Sequence of chain 1.B:
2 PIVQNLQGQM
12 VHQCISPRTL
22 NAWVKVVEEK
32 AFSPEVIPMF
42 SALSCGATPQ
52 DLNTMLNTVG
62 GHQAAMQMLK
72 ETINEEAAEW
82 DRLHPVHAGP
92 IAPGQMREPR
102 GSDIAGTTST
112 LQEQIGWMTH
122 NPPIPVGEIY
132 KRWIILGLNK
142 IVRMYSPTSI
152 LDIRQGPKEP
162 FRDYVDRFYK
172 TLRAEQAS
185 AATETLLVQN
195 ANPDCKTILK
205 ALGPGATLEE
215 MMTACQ

Binding-site contacts:
Ligand atom C23 contacts residue ASN58 of chain 2.A at 3.1 Å.
Ligand atom O32 contacts residue LYS71 of chain 2.A at 2.9 Å (salt-bridge).
Ligand atom N30 contacts residue ASN58 of chain 2.A at 2.8 Å (h-bond).
Ligand atom CL55 contacts residue ASN75 of chain 2.A at 3.3 Å.
Ligand atom O62 contacts residue LYS71 of chain 2.A at 2.9 Å (salt-bridge).
Ligand atom F25 contacts residue MET67 of chain 2.A at 3.2 Å.
Ligand atom C51 contacts residue THR108 of chain 2.A at 3.6 Å.
Ligand atom C57 contacts residue LYS71 of chain 2.A at 3.5 Å.
Ligand atom C52 contacts residue ASN54 of chain 2.A at 3.4 Å.
Ligand atom F39 contacts residue LEU173 of chain 1.B at 3.5 Å.
Ligand atom O68 contacts residue ASN54 of chain 2.A at 3.6 Å (h-bond).
Ligand atom F39 contacts residue ARG174 of chain 1.B at 3.4 Å.
Ligand atom F28 contacts residue ILE74 of chain 2.A at 3.2 Å.
Ligand atom C21 contacts residue ASN54 of chain 2.A at 3.5 Å.
Ligand atom F47 contacts residue LYS71 of chain 2.A at 2.8 Å.
Ligand atom O68 contacts residue THR108 of chain 2.A at 2.9 Å (h-bond).
Ligand atom C27 contacts residue LYS71 of chain 2.A at 3.5 Å.
Ligand atom N17 contacts residue ASN58 of chain 2.A at 3.1 Å (h-bond).
Ligand atom F38 contacts residue LEU173 of chain 1.B at 3.6 Å.
Ligand atom C23 contacts residue LEU57 of chain 2.A at 3.5 Å (hydrophobic).
Ligand atom N34 contacts residue ARG174 of chain 1.B at 3.3 Å.
Ligand atom F28 contacts residue LYS71 of chain 2.A at 3.2 Å.
Ligand atom C52 contacts residue TYR131 of chain 2.A at 3.4 Å (hydrophobic).
Ligand atom N35 contacts residue ARG174 of chain 1.B at 3.5 Å.
Ligand atom O61 contacts residue ASN75 of chain 2.A at 3.0 Å (h-bond).
Ligand atom F25 contacts residue LEU57 of chain 2.A at 3.2 Å.
Ligand atom C43 contacts residue GLN64 of chain 2.A at 3.4 Å.
Ligand atom F38 contacts residue ARG174 of chain 1.B at 3.5 Å.
Ligand atom C21 contacts residue ASN58 of chain 2.A at 3.5 Å.
Ligand atom F28 contacts residue LEU70 of chain 2.A at 3.5 Å.
Ligand atom F48 contacts residue GLN64 of chain 2.A at 3.6 Å.
Ligand atom C67 contacts residue ASN54 of chain 2.A at 3.5 Å.
Ligand atom F38 contacts residue GLN177 of chain 1.B at 3.0 Å.
Ligand atom C41 contacts residue GLN68 of chain 2.A at 3.3 Å.
Ligand atom C24 contacts residue LEU57 of chain 2.A at 3.5 Å (hydrophobic).
Ligand atom F48 contacts residue ARG174 of chain 1.B at 3.4 Å.
Ligand atom C33 contacts residue ASN58 of chain 2.A at 3.5 Å.
Ligand atom C16 contacts residue ASN58 of chain 2.A at 3.6 Å.
Ligand atom C53 contacts residue TYR131 of chain 2.A at 3.4 Å (hydrophobic).
Ligand atom C37 contacts residue GLN177 of chain 1.B at 3.5 Å.

Sequence of chain 2.A:
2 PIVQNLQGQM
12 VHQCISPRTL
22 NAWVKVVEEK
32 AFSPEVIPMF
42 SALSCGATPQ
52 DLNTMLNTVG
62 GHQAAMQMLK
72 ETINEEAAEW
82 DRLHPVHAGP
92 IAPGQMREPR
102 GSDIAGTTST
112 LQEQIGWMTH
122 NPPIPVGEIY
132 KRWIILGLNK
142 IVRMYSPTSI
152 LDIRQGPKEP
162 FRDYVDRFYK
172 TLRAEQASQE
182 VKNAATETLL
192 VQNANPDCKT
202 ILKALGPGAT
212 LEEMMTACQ

A protein and the small-molecule ligand that binds it are described below.
Small molecule (SMILES): C[C@@H]1CN(c2ccc3c(=O)n(-c4ccc(Cl)c5c(NS(C)(=O)=O)nn(C)c45)c([C@H](Cc4cc(F)cc(F)c4)NC(=O)Cn4nc(C(F)F)c5c4C(F)(F)[C@@H]4C[C@H]54)nc3c2)C[C@H](C)O1